Sequence of chain 2.B:
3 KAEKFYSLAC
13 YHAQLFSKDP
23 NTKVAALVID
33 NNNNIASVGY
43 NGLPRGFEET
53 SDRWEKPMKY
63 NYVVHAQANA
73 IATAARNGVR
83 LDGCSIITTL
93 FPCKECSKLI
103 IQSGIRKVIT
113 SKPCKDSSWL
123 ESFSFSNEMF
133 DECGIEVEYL

Binding-site contacts:
Ligand atom O5' contacts residue TYR42 of chain 2.B at 3.5 Å (h-bond).
Ligand atom O2 contacts residue GLY41 of chain 2.B at 3.5 Å.
Ligand atom O2 contacts residue TYR42 of chain 2.B at 3.1 Å (h-bond).
Ligand atom C4' contacts residue LEU45 of chain 2.B at 3.2 Å (hydrophobic).
Ligand atom O2G contacts residue LYS20 of chain 2.B at 3.4 Å (salt-bridge).
Ligand atom O3G contacts residue LYS20 of chain 2.B at 3.0 Å (salt-bridge).
Ligand atom O3G contacts residue LYS3 of chain 1.A at 2.8 Å (salt-bridge).
Ligand atom O2G contacts residue MG1 of chain 2.J at 1.8 Å.
Ligand atom O4' contacts residue GLN104 of chain 2.A at 3.0 Å (h-bond).
Ligand atom O3B contacts residue MG1 of chain 2.J at 3.2 Å.
Ligand atom O3B contacts residue LYS3 of chain 1.A at 3.5 Å (salt-bridge).
Ligand atom O1B contacts residue ARG47 of chain 2.B at 3.5 Å.
Ligand atom C2' contacts residue TYR42 of chain 2.B at 3.5 Å (hydrophobic).
Ligand atom O2G contacts residue GLU51 of chain 2.B at 2.8 Å (salt-bridge).
Ligand atom O3' contacts residue GLY44 of chain 2.B at 3.0 Å (h-bond).
Ligand atom C4 contacts residue ASN36 of chain 1.A at 3.3 Å.
Ligand atom O1A contacts residue MG1 of chain 2.J at 2.0 Å.
Ligand atom C3' contacts residue LEU45 of chain 2.B at 3.1 Å (hydrophobic).
Ligand atom O2B contacts residue GLY48 of chain 2.B at 3.2 Å (h-bond).
Ligand atom O2A contacts residue LYS20 of chain 2.B at 3.4 Å (salt-bridge).
Ligand atom C6 contacts residue ARG47 of chain 2.B at 3.4 Å.
Ligand atom O3A contacts residue LYS3 of chain 1.A at 3.2 Å (salt-bridge).
Ligand atom N3 contacts residue TYR42 of chain 2.B at 3.4 Å.
Ligand atom PG contacts residue MG1 of chain 2.J at 3.0 Å.
Ligand atom O2A contacts residue LYS3 of chain 1.A at 3.5 Å (salt-bridge).
Ligand atom O3' contacts residue LEU45 of chain 2.B at 2.9 Å (h-bond).
Ligand atom O1A contacts residue LYS20 of chain 2.B at 3.3 Å (salt-bridge).
Ligand atom O3A contacts residue MG1 of chain 2.J at 3.4 Å.
Ligand atom PB contacts residue MG1 of chain 2.J at 3.0 Å.
Ligand atom O2A contacts residue TYR42 of chain 2.B at 2.6 Å (h-bond).
Ligand atom O2B contacts residue MG1 of chain 2.J at 2.0 Å.
Ligand atom O1A contacts residue GLU51 of chain 2.B at 2.8 Å (salt-bridge).
Ligand atom C5' contacts residue LEU45 of chain 2.B at 3.5 Å (hydrophobic).
Ligand atom C4 contacts residue TYR42 of chain 2.B at 3.5 Å (hydrophobic).
Ligand atom C2' contacts residue ASN71 of chain 2.B at 3.5 Å.
Ligand atom N4 contacts residue ASN35 of chain 1.A at 2.8 Å (h-bond).
Ligand atom O2 contacts residue ASN71 of chain 2.B at 3.5 Å.
Ligand atom PA contacts residue MG1 of chain 2.J at 3.2 Å.
Ligand atom O3' contacts residue ASN71 of chain 2.B at 2.9 Å (h-bond).
Ligand atom N4 contacts residue ASN36 of chain 1.A at 3.5 Å (h-bond).

Sequence of chain 2.A:
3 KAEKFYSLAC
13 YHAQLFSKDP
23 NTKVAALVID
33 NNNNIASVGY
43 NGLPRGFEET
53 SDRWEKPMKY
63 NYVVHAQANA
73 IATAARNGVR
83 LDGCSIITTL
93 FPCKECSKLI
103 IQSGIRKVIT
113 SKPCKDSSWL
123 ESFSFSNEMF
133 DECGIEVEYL

The small molecule below binds the protein below.
Small molecule (SMILES): Nc1ccn([C@H]2C[C@H](O)[C@@H](CO[P](=O)(O)O[P](=O)(O)OP(=O)(O)O)O2)c(=O)n1

Sequence of chain 1.A:
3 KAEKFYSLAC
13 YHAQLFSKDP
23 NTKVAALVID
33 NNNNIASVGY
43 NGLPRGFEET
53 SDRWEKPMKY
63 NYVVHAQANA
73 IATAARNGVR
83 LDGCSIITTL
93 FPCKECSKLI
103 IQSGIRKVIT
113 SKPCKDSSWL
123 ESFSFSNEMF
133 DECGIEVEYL